Sequence of chain 1.A:
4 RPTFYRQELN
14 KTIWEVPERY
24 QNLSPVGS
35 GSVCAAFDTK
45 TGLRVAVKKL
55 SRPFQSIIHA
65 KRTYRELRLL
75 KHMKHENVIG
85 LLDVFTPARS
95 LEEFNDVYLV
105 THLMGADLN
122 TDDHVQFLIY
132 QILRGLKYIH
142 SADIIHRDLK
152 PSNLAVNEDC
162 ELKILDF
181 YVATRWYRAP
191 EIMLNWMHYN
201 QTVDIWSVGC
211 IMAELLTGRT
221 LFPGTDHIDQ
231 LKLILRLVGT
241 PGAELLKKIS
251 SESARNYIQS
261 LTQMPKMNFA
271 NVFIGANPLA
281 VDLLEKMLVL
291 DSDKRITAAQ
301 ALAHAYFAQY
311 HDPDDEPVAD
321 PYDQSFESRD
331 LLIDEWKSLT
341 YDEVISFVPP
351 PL

Binding-site contacts:
Ligand atom C10 contacts residue LEU194 of chain 1.A at 3.8 Å (hydrophobic).
Ligand atom C1 contacts residue GLU191 of chain 1.A at 3.7 Å.
Ligand atom C1 contacts residue PRO190 of chain 1.A at 3.6 Å (hydrophobic).
Ligand atom C4 contacts residue ILE249 of chain 1.A at 3.6 Å (hydrophobic).
Ligand atom C8 contacts residue LEU290 of chain 1.A at 3.0 Å (hydrophobic).
Ligand atom C14 contacts residue LEU245 of chain 1.A at 3.6 Å (hydrophobic).
Ligand atom N15 contacts residue GLU191 of chain 1.A at 3.8 Å.
Ligand atom N17 contacts residue LEU245 of chain 1.A at 3.7 Å.
Ligand atom C4 contacts residue LEU194 of chain 1.A at 3.7 Å (hydrophobic).
Ligand atom F18 contacts residue ILE258 of chain 1.A at 3.2 Å.
Ligand atom C6 contacts residue TRP196 of chain 1.A at 3.7 Å (hydrophobic).
Ligand atom N15 contacts residue ASP291 of chain 1.A at 3.8 Å.
Ligand atom N15 contacts residue LEU290 of chain 1.A at 3.2 Å (h-bond).
Ligand atom C14 contacts residue GLU191 of chain 1.A at 3.7 Å.
Ligand atom N17 contacts residue GLU191 of chain 1.A at 3.9 Å.
Ligand atom F18 contacts residue LEU231 of chain 1.A at 3.9 Å.
Ligand atom C4 contacts residue PRO241 of chain 1.A at 3.5 Å (hydrophobic).
Ligand atom C13 contacts residue LEU245 of chain 1.A at 3.9 Å (hydrophobic).
Ligand atom C6 contacts residue LEU194 of chain 1.A at 3.6 Å (hydrophobic).
Ligand atom C7 contacts residue TRP196 of chain 1.A at 3.7 Å (hydrophobic).
Ligand atom F19 contacts residue LYS248 of chain 1.A at 2.6 Å.
Ligand atom C3 contacts residue LEU231 of chain 1.A at 3.8 Å (hydrophobic).
Ligand atom N15 contacts residue SER292 of chain 1.A at 3.1 Å (h-bond).
Ligand atom C8 contacts residue GLU191 of chain 1.A at 3.6 Å.
Ligand atom C11 contacts residue TRP196 of chain 1.A at 3.9 Å (hydrophobic).
Ligand atom C2 contacts residue ILE249 of chain 1.A at 3.8 Å (hydrophobic).
Ligand atom C12 contacts residue TRP196 of chain 1.A at 3.4 Å (hydrophobic).
Ligand atom C2 contacts residue LEU245 of chain 1.A at 3.8 Å (hydrophobic).
Ligand atom C13 contacts residue GLU191 of chain 1.A at 3.8 Å.
Ligand atom N16 contacts residue ILE249 of chain 1.A at 3.9 Å.
Ligand atom C3 contacts residue PRO190 of chain 1.A at 3.8 Å (hydrophobic).
Ligand atom C1 contacts residue LEU290 of chain 1.A at 3.8 Å (hydrophobic).
Ligand atom C5 contacts residue LEU194 of chain 1.A at 3.5 Å (hydrophobic).
Ligand atom C12 contacts residue LYS248 of chain 1.A at 3.5 Å.
Ligand atom N17 contacts residue SER292 of chain 1.A at 3.8 Å.
Ligand atom N16 contacts residue TRP196 of chain 1.A at 3.6 Å.
Ligand atom N17 contacts residue TRP196 of chain 1.A at 3.9 Å.
Ligand atom C2 contacts residue LEU194 of chain 1.A at 3.9 Å (hydrophobic).
Ligand atom F19 contacts residue TRP196 of chain 1.A at 3.3 Å.
Ligand atom N16 contacts residue LYS248 of chain 1.A at 3.9 Å.

A protein and the small-molecule ligand that binds it are described below.
Small molecule (SMILES): Fc1ccc(-c2c[nH]nc2-c2ccnc(F)c2)cc1